This protein binds this small molecule.
Small molecule (SMILES): CC(=O)N[C@@H]1[C@@H](O)[C@H](O)[C@@H](CO)O[C@H]1O

Sequence of chain 1.A:
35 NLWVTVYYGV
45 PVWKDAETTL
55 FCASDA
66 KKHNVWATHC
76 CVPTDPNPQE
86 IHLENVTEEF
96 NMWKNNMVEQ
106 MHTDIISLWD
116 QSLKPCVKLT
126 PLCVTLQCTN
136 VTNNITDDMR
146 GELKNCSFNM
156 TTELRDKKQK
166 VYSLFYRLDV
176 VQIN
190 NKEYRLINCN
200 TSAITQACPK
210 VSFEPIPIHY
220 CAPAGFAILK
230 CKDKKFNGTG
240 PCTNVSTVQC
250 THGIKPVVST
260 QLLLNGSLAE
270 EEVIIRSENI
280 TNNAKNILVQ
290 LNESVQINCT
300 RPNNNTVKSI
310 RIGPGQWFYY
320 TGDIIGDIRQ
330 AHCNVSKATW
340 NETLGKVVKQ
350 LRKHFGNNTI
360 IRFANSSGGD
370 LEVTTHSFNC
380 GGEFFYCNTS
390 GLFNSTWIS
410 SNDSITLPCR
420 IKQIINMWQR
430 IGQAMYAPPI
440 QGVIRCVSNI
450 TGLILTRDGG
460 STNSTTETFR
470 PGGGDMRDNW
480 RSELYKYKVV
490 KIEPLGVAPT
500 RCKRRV

Binding-site contacts:
Ligand atom O5 contacts residue THR280 of chain 1.A at 3.9 Å.
Ligand atom C1 contacts residue ASN281 of chain 1.A at 4.5 Å.
Ligand atom C1 contacts residue THR280 of chain 1.A at 3.6 Å.
Ligand atom O5 contacts residue ASN281 of chain 1.A at 4.1 Å.
Ligand atom C1 contacts residue ASN278 of chain 1.A at 1.5 Å.
Ligand atom C5 contacts residue THR280 of chain 1.A at 4.1 Å.
Ligand atom C8 contacts residue ASN278 of chain 1.A at 4.4 Å.
Ligand atom C4 contacts residue ASN278 of chain 1.A at 4.4 Å.
Ligand atom C3 contacts residue ASN278 of chain 1.A at 3.9 Å.
Ligand atom C2 contacts residue ASN278 of chain 1.A at 2.5 Å.
Ligand atom O7 contacts residue ASN278 of chain 1.A at 3.3 Å (h-bond).
Ligand atom O5 contacts residue ASN278 of chain 1.A at 2.5 Å (h-bond).
Ligand atom C5 contacts residue ASN278 of chain 1.A at 3.8 Å.
Ligand atom N2 contacts residue ASN278 of chain 1.A at 2.9 Å (h-bond).
Ligand atom C7 contacts residue ASN278 of chain 1.A at 3.3 Å.